A protein and the small-molecule ligand that binds it are described below.
Small molecule (SMILES): CCCn1c(NCc2cccc(OC)c2O)nc2ccccc21

Binding-site contacts:
Ligand atom C4 contacts residue ILE304 of chain 4.A at 4.1 Å (hydrophobic).
Ligand atom C20 contacts residue GLY125 of chain 4.A at 3.7 Å.
Ligand atom C12 contacts residue GLY458 of chain 4.A at 3.7 Å.
Ligand atom C23 contacts residue THR129 of chain 4.A at 3.3 Å.
Ligand atom O22 contacts residue GLY125 of chain 4.A at 4.1 Å.
Ligand atom C23 contacts residue SER461 of chain 4.A at 3.5 Å.
Ligand atom O22 contacts residue THR129 of chain 4.A at 3.0 Å (h-bond).
Ligand atom C23 contacts residue TRP178 of chain 4.A at 3.6 Å (hydrophobic).
Ligand atom C1 contacts residue MET175 of chain 4.A at 4.1 Å (hydrophobic).
Ligand atom C12 contacts residue ILE304 of chain 4.A at 4.1 Å (hydrophobic).
Ligand atom C2 contacts residue CYS303 of chain 4.A at 4.1 Å (hydrophobic).
Ligand atom C17 contacts residue VAL460 of chain 4.A at 3.6 Å (hydrophobic).
Ligand atom C15 contacts residue GLY125 of chain 4.A at 3.8 Å.
Ligand atom C10 contacts residue PHE171 of chain 4.A at 4.1 Å (hydrophobic).
Ligand atom N9 contacts residue PHE171 of chain 4.A at 3.9 Å.
Ligand atom C17 contacts residue GLY125 of chain 4.A at 3.9 Å.
Ligand atom C14 contacts residue ASP122 of chain 4.A at 4.1 Å.
Ligand atom C23 contacts residue VAL460 of chain 4.A at 3.9 Å (hydrophobic).
Ligand atom C19 contacts residue THR129 of chain 4.A at 4.1 Å.
Ligand atom C10 contacts residue TYR297 of chain 4.A at 3.8 Å (hydrophobic).
Ligand atom C12 contacts residue TYR297 of chain 4.A at 4.0 Å (hydrophobic).
Ligand atom C16 contacts residue SER121 of chain 4.A at 4.0 Å.
Ligand atom O22 contacts residue TRP178 of chain 4.A at 3.1 Å (h-bond).
Ligand atom C1 contacts residue TRP178 of chain 4.A at 3.7 Å (hydrophobic).
Ligand atom C2 contacts residue PHE466 of chain 4.A at 4.2 Å (hydrophobic).
Ligand atom C14 contacts residue SER121 of chain 4.A at 3.5 Å.
Ligand atom C16 contacts residue GLY125 of chain 4.A at 3.9 Å.
Ligand atom N7 contacts residue VAL174 of chain 4.A at 3.8 Å.
Ligand atom C18 contacts residue VAL460 of chain 4.A at 3.6 Å (hydrophobic).
Ligand atom C23 contacts residue ALA462 of chain 4.A at 3.2 Å (hydrophobic).
Ligand atom C23 contacts residue LEU478 of chain 4.A at 4.0 Å (hydrophobic).
Ligand atom O21 contacts residue TRP178 of chain 4.A at 3.5 Å (h-bond).
Ligand atom C8 contacts residue PHE171 of chain 4.A at 4.1 Å (hydrophobic).
Ligand atom C19 contacts residue GLY125 of chain 4.A at 3.7 Å.
Ligand atom C11 contacts residue GLY458 of chain 4.A at 3.6 Å.
Ligand atom C3 contacts residue CYS303 of chain 4.A at 3.7 Å (hydrophobic).
Ligand atom O21 contacts residue VAL174 of chain 4.A at 3.4 Å.
Ligand atom C15 contacts residue SER121 of chain 4.A at 4.0 Å.
Ligand atom C18 contacts residue GLY125 of chain 4.A at 3.8 Å.
Ligand atom N13 contacts residue SER121 of chain 4.A at 3.5 Å (h-bond).

Sequence of chain 4.A:
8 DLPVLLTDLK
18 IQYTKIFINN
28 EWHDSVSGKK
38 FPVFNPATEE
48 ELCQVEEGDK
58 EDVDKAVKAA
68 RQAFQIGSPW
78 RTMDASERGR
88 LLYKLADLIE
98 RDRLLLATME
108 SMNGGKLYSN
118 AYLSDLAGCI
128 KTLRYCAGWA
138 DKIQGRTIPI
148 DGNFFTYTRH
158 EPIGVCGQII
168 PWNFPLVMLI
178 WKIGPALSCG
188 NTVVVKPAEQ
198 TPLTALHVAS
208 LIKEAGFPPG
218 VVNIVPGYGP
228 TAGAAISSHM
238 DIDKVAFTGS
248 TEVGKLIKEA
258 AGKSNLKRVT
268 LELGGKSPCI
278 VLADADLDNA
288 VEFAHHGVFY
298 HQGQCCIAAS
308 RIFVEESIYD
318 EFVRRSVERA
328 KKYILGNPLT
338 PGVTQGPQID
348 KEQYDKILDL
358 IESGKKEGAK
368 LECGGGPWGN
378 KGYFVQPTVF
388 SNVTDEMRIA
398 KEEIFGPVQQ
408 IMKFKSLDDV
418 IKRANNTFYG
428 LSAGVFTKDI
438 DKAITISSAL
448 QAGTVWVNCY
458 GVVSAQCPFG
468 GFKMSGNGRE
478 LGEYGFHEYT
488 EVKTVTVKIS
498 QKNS